Binding-site contacts:
Ligand atom N contacts residue ALA22 of chain 1.EA at 3.9 Å.
Ligand atom O contacts residue ALA21 of chain 1.EA at 1.8 Å (h-bond).
Ligand atom O contacts residue ALA22 of chain 1.EA at 2.5 Å.
Ligand atom N contacts residue ALA21 of chain 1.EA at 2.9 Å (h-bond).
Ligand atom C contacts residue ALA22 of chain 1.EA at 3.2 Å (hydrophobic).
Ligand atom CA contacts residue ALA21 of chain 1.EA at 2.7 Å (hydrophobic).
Ligand atom CA contacts residue ALA22 of chain 1.EA at 2.6 Å (hydrophobic).
Ligand atom C contacts residue ALA21 of chain 1.EA at 2.5 Å (hydrophobic).

Sequence of chain 1.EA:
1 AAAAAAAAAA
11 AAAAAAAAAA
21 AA

This small molecule binds to this protein.
Small molecule (SMILES): NCC(=O)NCC(=O)NCC(=O)NCC(=O)NCC(=O)NCC(=O)NCC(=O)NCC(=O)NCC(=O)NCC(=O)NCC(=O)NCC(=O)NCC(=O)NCC(=O)NCC=O